This protein binds this small molecule.
Small molecule (SMILES): CC(=O)N[C@H]1[C@H](O[C@H]2[C@H](O)[C@@H](NC(C)=O)CO[C@@H]2CO[C@@H]2O[C@@H](C)[C@@H](O)[C@@H](O)[C@@H]2O)O[C@H](CO)[C@@H](O[C@@H]2O[C@H](CO)[C@@H](O)[C@H](O)[C@@H]2O)[C@@H]1O

Sequence of chain 2.A:
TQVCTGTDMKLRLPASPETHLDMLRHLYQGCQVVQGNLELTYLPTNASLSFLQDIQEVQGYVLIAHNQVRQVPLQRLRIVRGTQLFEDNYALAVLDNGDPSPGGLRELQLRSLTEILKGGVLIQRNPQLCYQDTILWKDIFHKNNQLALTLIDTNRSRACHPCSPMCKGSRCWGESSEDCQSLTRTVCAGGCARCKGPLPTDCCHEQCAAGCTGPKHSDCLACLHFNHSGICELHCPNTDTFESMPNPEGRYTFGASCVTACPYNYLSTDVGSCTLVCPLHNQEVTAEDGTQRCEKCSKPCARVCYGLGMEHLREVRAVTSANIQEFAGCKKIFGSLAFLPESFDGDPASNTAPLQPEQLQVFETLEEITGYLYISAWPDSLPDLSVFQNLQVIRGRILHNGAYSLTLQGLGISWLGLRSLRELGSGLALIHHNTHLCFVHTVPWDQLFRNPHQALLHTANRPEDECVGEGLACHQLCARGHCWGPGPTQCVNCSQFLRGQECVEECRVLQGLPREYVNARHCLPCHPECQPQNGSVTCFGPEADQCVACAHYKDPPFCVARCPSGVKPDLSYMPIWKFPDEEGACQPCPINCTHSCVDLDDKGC

Binding-site contacts:
Ligand atom C7 contacts residue ASN165 of chain 2.A at 3.6 Å.
Ligand atom O7 contacts residue GLN134 of chain 2.A at 3.6 Å.
Ligand atom N2 contacts residue ASN165 of chain 2.A at 2.9 Å (h-bond).
Ligand atom O7 contacts residue ASN165 of chain 2.A at 3.9 Å.
Ligand atom C8 contacts residue ASP163 of chain 2.A at 3.5 Å.
Ligand atom C6 contacts residue ARG135 of chain 2.A at 4.2 Å.
Ligand atom C5 contacts residue ASN165 of chain 2.A at 3.6 Å.
Ligand atom C2 contacts residue ASP163 of chain 2.A at 4.0 Å.
Ligand atom C1 contacts residue ASN165 of chain 2.A at 1.4 Å.
Ligand atom O7 contacts residue ASP163 of chain 2.A at 3.3 Å (salt-bridge).
Ligand atom C2 contacts residue ASN165 of chain 2.A at 2.4 Å.
Ligand atom N2 contacts residue ASP163 of chain 2.A at 3.5 Å (salt-bridge).
Ligand atom C4 contacts residue ASN165 of chain 2.A at 4.2 Å.
Ligand atom C3 contacts residue ASN165 of chain 2.A at 3.8 Å.
Ligand atom O5 contacts residue ASN165 of chain 2.A at 2.4 Å (h-bond).
Ligand atom C7 contacts residue ASP163 of chain 2.A at 3.1 Å.
Ligand atom C1 contacts residue ASP163 of chain 2.A at 4.0 Å.